Sequence of chain 1.A:
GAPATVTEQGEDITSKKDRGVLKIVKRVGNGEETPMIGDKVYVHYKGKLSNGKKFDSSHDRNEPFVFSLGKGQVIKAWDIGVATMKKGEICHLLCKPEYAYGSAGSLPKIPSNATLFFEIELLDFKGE

Binding-site contacts:
Ligand atom OAF contacts residue PHE55 of chain 1.A at 3.3 Å.
Ligand atom CA contacts residue TYR101 of chain 1.A at 3.9 Å (hydrophobic).
Ligand atom CAN contacts residue PHE65 of chain 1.A at 3.8 Å (hydrophobic).
Ligand atom CAB contacts residue ARG61 of chain 1.A at 3.4 Å.
Ligand atom OAW contacts residue PHE65 of chain 1.A at 3.9 Å.
Ligand atom CAL contacts residue TYR45 of chain 1.A at 4.1 Å (hydrophobic).
Ligand atom S1 contacts residue PHE118 of chain 1.A at 4.2 Å.
Ligand atom CAO contacts residue GLN73 of chain 1.A at 4.0 Å.
Ligand atom CAM contacts residue TRP78 of chain 1.A at 3.5 Å (hydrophobic).
Ligand atom C contacts residue ILE75 of chain 1.A at 4.1 Å (hydrophobic).
Ligand atom CBF contacts residue ASP56 of chain 1.A at 3.7 Å.
Ligand atom O contacts residue TYR101 of chain 1.A at 3.4 Å (h-bond).
Ligand atom CAN contacts residue TRP78 of chain 1.A at 3.7 Å (hydrophobic).
Ligand atom CAB contacts residue TYR45 of chain 1.A at 4.1 Å (hydrophobic).
Ligand atom CB contacts residue TRP78 of chain 1.A at 3.5 Å (hydrophobic).
Ligand atom OAE contacts residue PHE55 of chain 1.A at 3.8 Å.
Ligand atom CB contacts residue ILE75 of chain 1.A at 4.1 Å (hydrophobic).
Ligand atom CAN contacts residue TYR45 of chain 1.A at 3.5 Å (hydrophobic).
Ligand atom CAM contacts residue PHE65 of chain 1.A at 3.7 Å (hydrophobic).
Ligand atom O contacts residue VAL74 of chain 1.A at 3.1 Å.
Ligand atom O contacts residue ILE75 of chain 1.A at 2.9 Å (h-bond).
Ligand atom CAP contacts residue TYR101 of chain 1.A at 3.9 Å (hydrophobic).
Ligand atom CAR contacts residue TYR45 of chain 1.A at 3.5 Å (hydrophobic).
Ligand atom OAV contacts residue TYR101 of chain 1.A at 3.1 Å (h-bond).
Ligand atom OAF contacts residue PHE118 of chain 1.A at 3.5 Å.
Ligand atom C contacts residue TYR101 of chain 1.A at 3.2 Å (hydrophobic).
Ligand atom S1 contacts residue PHE55 of chain 1.A at 3.9 Å.
Ligand atom CAM contacts residue VAL74 of chain 1.A at 3.9 Å (hydrophobic).
Ligand atom OAE contacts residue ILE110 of chain 1.A at 4.0 Å.
Ligand atom OAE contacts residue PHE118 of chain 1.A at 3.6 Å.
Ligand atom SAX contacts residue ASP56 of chain 1.A at 3.4 Å (salt-bridge).
Ligand atom CAI contacts residue TYR101 of chain 1.A at 3.4 Å (hydrophobic).
Ligand atom CAJ contacts residue SER106 of chain 1.A at 4.1 Å.
Ligand atom SAX contacts residue LYS109 of chain 1.A at 4.1 Å.
Ligand atom CAJ contacts residue TYR101 of chain 1.A at 4.0 Å (hydrophobic).
Ligand atom CAO contacts residue TYR101 of chain 1.A at 3.5 Å (hydrophobic).
Ligand atom CAK contacts residue PHE65 of chain 1.A at 4.1 Å (hydrophobic).
Ligand atom CAL contacts residue ASP56 of chain 1.A at 3.4 Å.
Ligand atom OAF contacts residue TYR45 of chain 1.A at 3.5 Å.
Ligand atom OAE contacts residue TYR101 of chain 1.A at 3.8 Å.

A small-molecule ligand and the protein it binds are described below.
Small molecule (SMILES): COc1ccc(OCCOC(=O)[C@@H]2CCCCN2S(=O)(=O)c2ccc3[nH]c(=O)sc3c2)cc1OC